The protein below binds the small molecule below.
Small molecule (SMILES): Nc1ncnc2c1ncn2[C@@H]1O[C@@H]2CO[P](=O)(O)O[C@H]3[C@@H](O)[C@H](n4cnc5c(N)ncnc54)O[C@@H]3CO[P](=O)(O)O[C@H]3[C@@H](O)[C@H](n4cnc5c(N)ncnc54)O[C@@H]3CO[P](=O)(O)O[C@H]3[C@@H](O)[C@H](n4cnc5c(N)ncnc54)O[C@@H]3CO[P](=O)(O)O[C@H]2[C@H]1O

Sequence of chain 1.B:
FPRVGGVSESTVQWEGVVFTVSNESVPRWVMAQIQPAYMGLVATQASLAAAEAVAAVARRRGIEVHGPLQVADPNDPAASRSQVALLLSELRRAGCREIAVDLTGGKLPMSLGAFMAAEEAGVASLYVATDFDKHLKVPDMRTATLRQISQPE

Binding-site contacts:
Ligand atom C8 contacts residue PHE145 of chain 1.B at 3.5 Å (hydrophobic).
Ligand atom O4' contacts residue LYS120 of chain 1.B at 3.4 Å.
Ligand atom O2' contacts residue PHE145 of chain 1.B at 3.2 Å.
Ligand atom C2' contacts residue LEU149 of chain 1.B at 3.2 Å (hydrophobic).
Ligand atom OP2 contacts residue ASN36 of chain 1.B at 3.0 Å (h-bond).
Ligand atom C5' contacts residue THR117 of chain 1.B at 3.3 Å.
Ligand atom O4' contacts residue LYS120 of chain 1.A at 3.4 Å.
Ligand atom N7 contacts residue PHE145 of chain 1.A at 3.5 Å.
Ligand atom O3' contacts residue SER35 of chain 1.A at 3.3 Å (h-bond).
Ligand atom C2' contacts residue LEU149 of chain 1.A at 3.3 Å (hydrophobic).
Ligand atom N1 contacts residue THR57 of chain 1.B at 2.7 Å (h-bond).
Ligand atom N6 contacts residue ALA59 of chain 1.B at 3.4 Å.
Ligand atom N1 contacts residue THR57 of chain 1.A at 2.8 Å (h-bond).
Ligand atom C4 contacts residue LYS120 of chain 1.A at 3.5 Å.
Ligand atom P contacts residue SER35 of chain 1.B at 3.5 Å.
Ligand atom C5' contacts residue THR117 of chain 1.A at 3.4 Å.
Ligand atom OP2 contacts residue SER35 of chain 1.B at 2.5 Å (h-bond).
Ligand atom C4' contacts residue GLY119 of chain 1.A at 3.4 Å.
Ligand atom O2' contacts residue LEU149 of chain 1.A at 2.5 Å (h-bond).
Ligand atom O2' contacts residue SER35 of chain 1.A at 3.5 Å.
Ligand atom C5 contacts residue VAL39 of chain 1.B at 3.5 Å (hydrophobic).
Ligand atom C4' contacts residue GLY119 of chain 1.B at 3.4 Å.
Ligand atom C8 contacts residue PHE145 of chain 1.A at 3.4 Å (hydrophobic).
Ligand atom O4' contacts residue THR117 of chain 1.A at 3.3 Å.
Ligand atom N1 contacts residue VAL39 of chain 1.B at 3.5 Å.
Ligand atom C4' contacts residue THR117 of chain 1.B at 3.5 Å.
Ligand atom O4' contacts residue GLY119 of chain 1.B at 3.4 Å (h-bond).
Ligand atom O2' contacts residue PHE145 of chain 1.A at 3.3 Å.
Ligand atom OP1 contacts residue SER35 of chain 1.A at 2.6 Å (h-bond).
Ligand atom C4' contacts residue THR117 of chain 1.A at 3.4 Å.
Ligand atom OP1 contacts residue LEU121 of chain 1.B at 2.8 Å (h-bond).
Ligand atom OP1 contacts residue TYR140 of chain 1.B at 2.7 Å (h-bond).
Ligand atom C6 contacts residue VAL39 of chain 1.B at 3.4 Å (hydrophobic).
Ligand atom OP1 contacts residue TYR140 of chain 1.A at 2.5 Å (h-bond).
Ligand atom O2' contacts residue LEU149 of chain 1.B at 2.6 Å (h-bond).
Ligand atom O3' contacts residue SER35 of chain 1.B at 3.4 Å (h-bond).
Ligand atom O4' contacts residue GLY119 of chain 1.A at 3.3 Å (h-bond).
Ligand atom C6 contacts residue VAL39 of chain 1.A at 3.4 Å (hydrophobic).
Ligand atom OP1 contacts residue LEU121 of chain 1.A at 2.8 Å (h-bond).
Ligand atom OP1 contacts residue ASN36 of chain 1.A at 3.1 Å (h-bond).

Sequence of chain 1.A:
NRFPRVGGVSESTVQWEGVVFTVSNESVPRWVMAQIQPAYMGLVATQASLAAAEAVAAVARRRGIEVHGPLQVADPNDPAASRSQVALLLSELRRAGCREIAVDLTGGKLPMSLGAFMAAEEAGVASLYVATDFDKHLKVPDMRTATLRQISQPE